This protein binds this small molecule.
Small molecule (SMILES): Cc1cc(C)c2c(c1)S(=O)(=O)NC(=O)N2

Binding-site contacts:
Ligand atom O12 contacts residue LYS123 of chain 1.A at 4.5 Å.
Ligand atom S10 contacts residue LYS129 of chain 1.A at 4.3 Å.
Ligand atom C06 contacts residue LYS123 of chain 1.A at 4.1 Å.
Ligand atom C02 contacts residue TYR124 of chain 1.A at 4.0 Å (hydrophobic).
Ligand atom N09 contacts residue LYS129 of chain 1.A at 3.3 Å.
Ligand atom O11 contacts residue LYS129 of chain 1.A at 2.8 Å (salt-bridge).
Ligand atom C08 contacts residue LYS129 of chain 1.A at 3.5 Å.
Ligand atom O13 contacts residue LYS129 of chain 1.A at 3.6 Å.
Ligand atom C14 contacts residue TYR124 of chain 1.A at 3.6 Å (hydrophobic).
Ligand atom C06 contacts residue TYR124 of chain 1.A at 3.3 Å (hydrophobic).
Ligand atom O12 contacts residue TYR124 of chain 1.A at 3.9 Å.
Ligand atom C01 contacts residue TYR124 of chain 1.A at 3.5 Å (hydrophobic).
Ligand atom N07 contacts residue GLN133 of chain 1.A at 4.0 Å.
Ligand atom C14 contacts residue LYS123 of chain 1.A at 3.9 Å.
Ligand atom C05 contacts residue TYR124 of chain 1.A at 3.8 Å (hydrophobic).
Ligand atom S10 contacts residue TYR124 of chain 1.A at 4.2 Å.
Ligand atom O13 contacts residue TYR124 of chain 1.A at 3.4 Å.
Ligand atom C03 contacts residue GLN133 of chain 1.A at 4.4 Å.
Ligand atom C04 contacts residue GLN133 of chain 1.A at 4.2 Å.

Sequence of chain 1.A:
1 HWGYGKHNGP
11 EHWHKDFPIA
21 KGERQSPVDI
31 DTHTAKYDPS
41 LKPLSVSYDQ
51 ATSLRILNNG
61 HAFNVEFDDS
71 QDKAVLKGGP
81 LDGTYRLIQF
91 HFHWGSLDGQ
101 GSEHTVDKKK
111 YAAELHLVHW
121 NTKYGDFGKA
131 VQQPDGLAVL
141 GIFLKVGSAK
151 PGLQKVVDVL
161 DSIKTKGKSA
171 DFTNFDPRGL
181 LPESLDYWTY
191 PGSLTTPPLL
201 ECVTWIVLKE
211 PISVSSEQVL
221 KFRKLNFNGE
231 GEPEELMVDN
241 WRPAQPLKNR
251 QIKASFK